Binding-site contacts:
Ligand atom C2 contacts residue ASN168 of chain 1.C at 2.2 Å.
Ligand atom O4 contacts residue LYS221 of chain 1.E at 4.3 Å.
Ligand atom O7 contacts residue ASN168 of chain 1.C at 3.8 Å.
Ligand atom C2 contacts residue ASN239 of chain 1.C at 3.7 Å.
Ligand atom C3 contacts residue LYS221 of chain 1.E at 3.9 Å.
Ligand atom C4 contacts residue ASN239 of chain 1.C at 4.2 Å.
Ligand atom C8 contacts residue ASN239 of chain 1.C at 4.0 Å.
Ligand atom N2 contacts residue ASP240 of chain 1.C at 4.5 Å.
Ligand atom C5 contacts residue ASN168 of chain 1.C at 3.6 Å.
Ligand atom O5 contacts residue ASN168 of chain 1.C at 2.3 Å (h-bond).
Ligand atom N2 contacts residue ASN239 of chain 1.C at 3.1 Å (h-bond).
Ligand atom O2 contacts residue LYS221 of chain 1.E at 4.4 Å.
Ligand atom C6 contacts residue ASN239 of chain 1.C at 4.0 Å.
Ligand atom O7 contacts residue ALA241 of chain 1.C at 4.3 Å.
Ligand atom C1 contacts residue ASN239 of chain 1.C at 3.3 Å.
Ligand atom C7 contacts residue ALA241 of chain 1.C at 4.0 Å (hydrophobic).
Ligand atom O5 contacts residue ASN239 of chain 1.C at 4.1 Å.
Ligand atom C8 contacts residue ALA241 of chain 1.C at 3.8 Å (hydrophobic).
Ligand atom C6 contacts residue ASN239 of chain 1.C at 3.9 Å.
Ligand atom C5 contacts residue ASN239 of chain 1.C at 3.4 Å.
Ligand atom C8 contacts residue SER220 of chain 1.E at 3.5 Å.
Ligand atom O3 contacts residue LYS221 of chain 1.E at 2.5 Å (salt-bridge).
Ligand atom O3 contacts residue ASN168 of chain 1.C at 4.5 Å.
Ligand atom C8 contacts residue ASP240 of chain 1.C at 3.6 Å.
Ligand atom O5 contacts residue ASN239 of chain 1.C at 4.2 Å.
Ligand atom O3 contacts residue VAL222 of chain 1.E at 4.4 Å.
Ligand atom C3 contacts residue ASN168 of chain 1.C at 3.6 Å.
Ligand atom C3 contacts residue ASN239 of chain 1.C at 4.1 Å.
Ligand atom N2 contacts residue ALA241 of chain 1.C at 4.4 Å.
Ligand atom N2 contacts residue ASN168 of chain 1.C at 2.8 Å (h-bond).
Ligand atom O7 contacts residue ASN239 of chain 1.C at 3.1 Å (h-bond).
Ligand atom C7 contacts residue ASN239 of chain 1.C at 3.9 Å.
Ligand atom C1 contacts residue ASN168 of chain 1.C at 1.5 Å.
Ligand atom C4 contacts residue ASN168 of chain 1.C at 4.1 Å.
Ligand atom O4 contacts residue ASN239 of chain 1.C at 3.7 Å.
Ligand atom C7 contacts residue ASN168 of chain 1.C at 3.5 Å.

Sequence of chain 1.C:
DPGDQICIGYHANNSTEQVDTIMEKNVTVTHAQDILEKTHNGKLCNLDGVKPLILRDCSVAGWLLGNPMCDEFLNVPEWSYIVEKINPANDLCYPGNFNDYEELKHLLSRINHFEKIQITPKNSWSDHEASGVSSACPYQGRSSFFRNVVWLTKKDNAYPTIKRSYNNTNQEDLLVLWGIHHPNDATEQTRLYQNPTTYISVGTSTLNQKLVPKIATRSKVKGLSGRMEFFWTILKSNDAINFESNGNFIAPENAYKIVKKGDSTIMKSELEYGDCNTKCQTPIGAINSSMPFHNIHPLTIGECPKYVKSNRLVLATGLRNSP

The protein below binds the small molecule below.
Small molecule (SMILES): CC(=O)N[C@H]1[C@H](O[C@H]2[C@H](O[C@H]3O[C@@H](C)[C@@H](O)[C@@H](O)[C@@H]3O)[C@@H](NC(C)=O)CO[C@@H]2CO[C@@H]2O[C@@H](C)[C@@H](O)[C@@H](O)[C@@H]2O)O[C@H](CO)[C@@H](O)[C@@H]1O

Sequence of chain 1.E:
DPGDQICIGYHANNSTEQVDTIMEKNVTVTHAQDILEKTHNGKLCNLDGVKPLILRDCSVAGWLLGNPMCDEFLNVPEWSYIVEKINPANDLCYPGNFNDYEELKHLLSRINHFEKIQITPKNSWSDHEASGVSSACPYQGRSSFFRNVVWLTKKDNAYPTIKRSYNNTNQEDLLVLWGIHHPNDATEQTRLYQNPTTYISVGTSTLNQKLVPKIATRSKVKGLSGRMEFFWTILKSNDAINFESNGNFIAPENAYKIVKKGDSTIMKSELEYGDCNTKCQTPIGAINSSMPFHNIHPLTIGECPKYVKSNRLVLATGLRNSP